Sequence of chain 28.B:
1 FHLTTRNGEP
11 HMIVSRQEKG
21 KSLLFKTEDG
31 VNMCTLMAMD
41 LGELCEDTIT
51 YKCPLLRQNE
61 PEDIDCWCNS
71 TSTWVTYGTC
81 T

Binding-site contacts:
Ligand atom C8 contacts residue SER70 of chain 28.B at 3.7 Å.
Ligand atom C5 contacts residue VAL31 of chain 28.B at 4.2 Å (hydrophobic).
Ligand atom C7 contacts residue SER70 of chain 28.B at 4.4 Å.
Ligand atom O1 contacts residue SER70 of chain 28.B at 4.2 Å.
Ligand atom O3 contacts residue NAG1 of chain 28.R at 2.6 Å (h-bond).
Ligand atom C7 contacts residue ASN69 of chain 28.B at 3.8 Å.
Ligand atom C3 contacts residue NAG1 of chain 28.R at 3.7 Å.
Ligand atom C3 contacts residue VAL31 of chain 28.B at 3.0 Å (hydrophobic).
Ligand atom C6 contacts residue ASN69 of chain 28.B at 4.4 Å.
Ligand atom N2 contacts residue ASN69 of chain 28.B at 4.3 Å.
Ligand atom C1 contacts residue ASN69 of chain 28.B at 2.7 Å.
Ligand atom C8 contacts residue ASN69 of chain 28.B at 3.4 Å.
Ligand atom C6 contacts residue LEU24 of chain 28.B at 4.5 Å (hydrophobic).
Ligand atom O1 contacts residue MET33 of chain 28.B at 3.9 Å.
Ligand atom O5 contacts residue MET33 of chain 28.B at 4.2 Å.
Ligand atom C2 contacts residue ASN69 of chain 28.B at 4.2 Å.
Ligand atom N2 contacts residue VAL31 of chain 28.B at 4.0 Å.
Ligand atom C8 contacts residue ARG57 of chain 28.B at 4.2 Å.
Ligand atom O3 contacts residue VAL31 of chain 28.B at 3.6 Å.
Ligand atom C6 contacts residue MET33 of chain 28.B at 3.5 Å (hydrophobic).
Ligand atom O4 contacts residue VAL31 of chain 28.B at 3.3 Å.
Ligand atom C5 contacts residue ASN69 of chain 28.B at 3.7 Å.
Ligand atom C1 contacts residue VAL31 of chain 28.B at 4.3 Å (hydrophobic).
Ligand atom O6 contacts residue NAG1 of chain 28.R at 3.0 Å.
Ligand atom C5 contacts residue MET33 of chain 28.B at 3.7 Å (hydrophobic).
Ligand atom C4 contacts residue VAL31 of chain 28.B at 3.8 Å (hydrophobic).
Ligand atom C2 contacts residue VAL31 of chain 28.B at 4.0 Å (hydrophobic).
Ligand atom O1 contacts residue VAL31 of chain 28.B at 3.4 Å (h-bond).
Ligand atom O1 contacts residue ASN69 of chain 28.B at 2.1 Å (h-bond).
Ligand atom C6 contacts residue NAG1 of chain 28.R at 4.3 Å.
Ligand atom C5 contacts residue NAG1 of chain 28.R at 4.3 Å.
Ligand atom C4 contacts residue NAG1 of chain 28.R at 3.2 Å.
Ligand atom O7 contacts residue ASN69 of chain 28.B at 3.8 Å.
Ligand atom O4 contacts residue NAG1 of chain 28.R at 3.0 Å.
Ligand atom O5 contacts residue ASN69 of chain 28.B at 2.8 Å (h-bond).

A small-molecule ligand and the protein it binds are described below.
Small molecule (SMILES): CC(=O)N[C@@H]1[C@@H](O)[C@H](O)[C@@H](CO)O[C@H]1O